A protein and the small-molecule ligand that binds it are described below.
Small molecule (SMILES): CC[C@H](C)[C@H](NC(=O)[C@H](CO)NC(=O)[C@H](CC1=NC=NC1)NC(=O)[C@H](CO)NC(=O)[C@H](CCC(N)=O)NC(=O)[C@@H]1CCCN1C(=O)[C@@H](N)CCC(N)=O)C(=O)N[C@@H](CCC(=O)O)C(=O)N[C@H](C=O)CC(C)C

Sequence of chain 1.I:
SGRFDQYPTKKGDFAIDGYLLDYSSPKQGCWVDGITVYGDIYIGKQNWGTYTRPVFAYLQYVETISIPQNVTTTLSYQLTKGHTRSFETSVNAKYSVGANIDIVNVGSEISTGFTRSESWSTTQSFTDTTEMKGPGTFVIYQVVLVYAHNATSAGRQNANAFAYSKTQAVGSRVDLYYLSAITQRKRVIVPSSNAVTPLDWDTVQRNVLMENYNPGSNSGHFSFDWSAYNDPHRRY

Binding-site contacts:
Ligand atom N contacts residue TYR38 of chain 1.I at 3.6 Å.
Ligand atom O contacts residue GLN46 of chain 1.I at 3.0 Å (h-bond).
Ligand atom CA contacts residue TYR229 of chain 1.I at 3.6 Å (hydrophobic).
Ligand atom ND1 contacts residue TYR38 of chain 1.I at 3.2 Å (h-bond).
Ligand atom O contacts residue ARG173 of chain 1.I at 2.8 Å (salt-bridge).
Ligand atom O contacts residue TYR51 of chain 1.I at 2.7 Å (h-bond).
Ligand atom N contacts residue TYR229 of chain 1.I at 3.7 Å.
Ligand atom O contacts residue TYR229 of chain 1.I at 3.2 Å (h-bond).
Ligand atom CD2 contacts residue ZN1 of chain 1.SA at 3.5 Å.
Ligand atom CB contacts residue THR152 of chain 1.I at 3.2 Å.
Ligand atom NE2 contacts residue TYR229 of chain 1.I at 3.7 Å.
Ligand atom CB contacts residue ARG173 of chain 1.I at 3.5 Å.
Ligand atom O contacts residue SER153 of chain 1.I at 3.1 Å (h-bond).
Ligand atom N contacts residue TYR229 of chain 1.I at 3.6 Å (h-bond).
Ligand atom CB contacts residue TYR229 of chain 1.I at 3.6 Å (hydrophobic).
Ligand atom C contacts residue SER153 of chain 1.I at 3.7 Å.
Ligand atom NE2 contacts residue ZN1 of chain 1.SA at 2.4 Å.
Ligand atom NE2 contacts residue ASP40 of chain 1.I at 3.7 Å.
Ligand atom N contacts residue GLN46 of chain 1.I at 3.1 Å (h-bond).
Ligand atom CB contacts residue SER153 of chain 1.I at 3.8 Å.
Ligand atom CB contacts residue TYR229 of chain 1.I at 3.7 Å (hydrophobic).
Ligand atom N contacts residue TYR51 of chain 1.I at 3.4 Å (h-bond).
Ligand atom OG contacts residue TRP48 of chain 1.I at 3.5 Å.
Ligand atom CE1 contacts residue TYR38 of chain 1.I at 3.6 Å (hydrophobic).
Ligand atom C contacts residue TYR229 of chain 1.I at 3.8 Å (hydrophobic).
Ligand atom CE1 contacts residue ZN1 of chain 1.SA at 3.3 Å.
Ligand atom OG contacts residue TYR38 of chain 1.I at 3.6 Å.
Ligand atom CG contacts residue ASP175 of chain 1.I at 3.7 Å.
Ligand atom C contacts residue TYR229 of chain 1.I at 3.3 Å (hydrophobic).
Ligand atom C contacts residue TYR51 of chain 1.I at 3.5 Å (hydrophobic).
Ligand atom CD contacts residue TYR229 of chain 1.I at 3.6 Å (hydrophobic).
Ligand atom CA contacts residue GLN46 of chain 1.I at 3.8 Å.
Ligand atom OG contacts residue THR152 of chain 1.I at 3.0 Å.
Ligand atom CB contacts residue TRP226 of chain 1.I at 3.5 Å (hydrophobic).
Ligand atom NE2 contacts residue ASN218 of chain 1.I at 3.5 Å.
Ligand atom OE1 contacts residue ASN230 of chain 1.I at 2.9 Å (h-bond).
Ligand atom O contacts residue TYR229 of chain 1.I at 3.7 Å.
Ligand atom OE1 contacts residue TYR229 of chain 1.I at 3.8 Å.
Ligand atom OG contacts residue GLY49 of chain 1.I at 2.8 Å (h-bond).
Ligand atom OE2 contacts residue ARG156 of chain 1.I at 3.6 Å.